Binding-site contacts:
Ligand atom C6 contacts residue GLU51 of chain 1.E at 4.5 Å.
Ligand atom O4 contacts residue GLN56 of chain 1.E at 3.2 Å.
Ligand atom C4 contacts residue LYS91 of chain 1.E at 3.9 Å.
Ligand atom C3 contacts residue ASN90 of chain 1.E at 3.8 Å.
Ligand atom O3 contacts residue TRP88 of chain 1.E at 3.7 Å.
Ligand atom C5 contacts residue GLN56 of chain 1.E at 4.4 Å.
Ligand atom C2 contacts residue ASN90 of chain 1.E at 3.9 Å.
Ligand atom O6 contacts residue TRP88 of chain 1.E at 4.0 Å.
Ligand atom O3 contacts residue LYS91 of chain 1.E at 2.9 Å (salt-bridge).
Ligand atom O6 contacts residue GLN61 of chain 1.E at 3.2 Å (h-bond).
Ligand atom O5 contacts residue GLN56 of chain 1.E at 3.7 Å.
Ligand atom O6 contacts residue GLN56 of chain 1.E at 3.5 Å (h-bond).
Ligand atom C3 contacts residue TRP88 of chain 1.E at 3.6 Å (hydrophobic).
Ligand atom C4 contacts residue GLU51 of chain 1.E at 3.4 Å.
Ligand atom C6 contacts residue GLN56 of chain 1.E at 3.9 Å.
Ligand atom C6 contacts residue HIS57 of chain 1.E at 3.7 Å.
Ligand atom O4 contacts residue LYS91 of chain 1.E at 3.0 Å (salt-bridge).
Ligand atom O2 contacts residue ASN90 of chain 1.E at 2.8 Å (h-bond).
Ligand atom O6 contacts residue HIS57 of chain 1.E at 3.9 Å.
Ligand atom C2 contacts residue LYS91 of chain 1.E at 4.0 Å.
Ligand atom C4 contacts residue GLN56 of chain 1.E at 4.4 Å.
Ligand atom C3 contacts residue GLU51 of chain 1.E at 4.4 Å.
Ligand atom C6 contacts residue GLN61 of chain 1.E at 4.1 Å.
Ligand atom C3 contacts residue LYS91 of chain 1.E at 3.7 Å.
Ligand atom C5 contacts residue TRP88 of chain 1.E at 3.7 Å (hydrophobic).
Ligand atom O4 contacts residue GLU51 of chain 1.E at 2.8 Å (salt-bridge).
Ligand atom O3 contacts residue GLU51 of chain 1.E at 4.2 Å.
Ligand atom C4 contacts residue TRP88 of chain 1.E at 3.6 Å (hydrophobic).
Ligand atom C6 contacts residue TRP88 of chain 1.E at 3.7 Å (hydrophobic).
Ligand atom O3 contacts residue ASN90 of chain 1.E at 2.8 Å (h-bond).

This small molecule binds to this protein.
Small molecule (SMILES): OC[C@H]1O[C@@H](O)[C@H](O)[C@@H](O)[C@H]1O

Sequence of chain 1.E:
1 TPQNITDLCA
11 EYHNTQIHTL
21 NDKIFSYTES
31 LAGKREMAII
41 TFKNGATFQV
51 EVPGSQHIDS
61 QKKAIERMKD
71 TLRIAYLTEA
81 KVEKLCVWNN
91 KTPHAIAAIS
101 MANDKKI